Sequence of chain 1.A:
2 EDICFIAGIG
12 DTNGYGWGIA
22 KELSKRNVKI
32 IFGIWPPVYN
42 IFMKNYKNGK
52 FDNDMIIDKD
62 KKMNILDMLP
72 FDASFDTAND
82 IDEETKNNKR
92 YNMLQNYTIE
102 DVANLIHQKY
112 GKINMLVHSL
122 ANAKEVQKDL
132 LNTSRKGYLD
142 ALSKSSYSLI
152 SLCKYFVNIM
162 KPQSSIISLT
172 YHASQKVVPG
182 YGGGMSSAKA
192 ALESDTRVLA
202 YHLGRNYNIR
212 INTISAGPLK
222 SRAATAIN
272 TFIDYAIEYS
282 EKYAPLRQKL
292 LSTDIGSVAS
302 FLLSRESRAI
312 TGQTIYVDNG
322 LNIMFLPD

Binding-site contacts:
Ligand atom CL15 contacts residue MET186 of chain 1.A at 4.1 Å.
Ligand atom C5 contacts residue NAD1 of chain 1.C at 3.0 Å.
Ligand atom C13 contacts residue TYR182 of chain 1.A at 4.0 Å (hydrophobic).
Ligand atom C4 contacts residue NAD1 of chain 1.C at 3.3 Å.
Ligand atom C9 contacts residue ALA122 of chain 1.A at 3.6 Å (hydrophobic).
Ligand atom C2 contacts residue TYR182 of chain 1.A at 3.4 Å (hydrophobic).
Ligand atom CL14 contacts residue PHE273 of chain 1.A at 3.8 Å.
Ligand atom O17 contacts residue TYR182 of chain 1.A at 2.4 Å (h-bond).
Ligand atom CL14 contacts residue TYR172 of chain 1.A at 3.6 Å.
Ligand atom CL14 contacts residue NAD1 of chain 1.C at 3.5 Å.
Ligand atom CL15 contacts residue VAL127 of chain 1.A at 3.8 Å.
Ligand atom O7 contacts residue NAD1 of chain 1.C at 3.2 Å.
Ligand atom CL14 contacts residue ILE274 of chain 1.A at 4.0 Å.
Ligand atom CL15 contacts residue ALA124 of chain 1.A at 3.3 Å.
Ligand atom C2 contacts residue NAD1 of chain 1.C at 3.5 Å.
Ligand atom C3 contacts residue TYR182 of chain 1.A at 3.3 Å (hydrophobic).
Ligand atom C6 contacts residue NAD1 of chain 1.C at 3.4 Å.
Ligand atom C13 contacts residue ILE228 of chain 1.A at 3.7 Å (hydrophobic).
Ligand atom C9 contacts residue ALA224 of chain 1.A at 3.3 Å (hydrophobic).
Ligand atom C8 contacts residue ALA224 of chain 1.A at 3.9 Å (hydrophobic).
Ligand atom C3 contacts residue NAD1 of chain 1.C at 3.4 Å.
Ligand atom CL15 contacts residue ASN123 of chain 1.A at 3.8 Å.
Ligand atom C10 contacts residue ALA122 of chain 1.A at 3.6 Å (hydrophobic).
Ligand atom C12 contacts residue ILE228 of chain 1.A at 4.1 Å (hydrophobic).
Ligand atom C3 contacts residue TYR172 of chain 1.A at 3.9 Å (hydrophobic).
Ligand atom C6 contacts residue ILE228 of chain 1.A at 3.9 Å (hydrophobic).
Ligand atom C5 contacts residue ALA225 of chain 1.A at 3.5 Å (hydrophobic).
Ligand atom O17 contacts residue LYS190 of chain 1.A at 3.9 Å.
Ligand atom C6 contacts residue ALA225 of chain 1.A at 3.6 Å (hydrophobic).
Ligand atom C1 contacts residue NAD1 of chain 1.C at 3.5 Å.
Ligand atom C10 contacts residue ALA224 of chain 1.A at 3.8 Å (hydrophobic).
Ligand atom N16 contacts residue ALA224 of chain 1.A at 3.1 Å.
Ligand atom C12 contacts residue VAL127 of chain 1.A at 3.9 Å (hydrophobic).
Ligand atom C5 contacts residue ILE274 of chain 1.A at 4.0 Å (hydrophobic).
Ligand atom N16 contacts residue NAD1 of chain 1.C at 3.5 Å (h-bond).
Ligand atom C12 contacts residue MET186 of chain 1.A at 3.9 Å (hydrophobic).
Ligand atom C8 contacts residue NAD1 of chain 1.C at 3.9 Å.
Ligand atom O17 contacts residue NAD1 of chain 1.C at 2.6 Å (h-bond).
Ligand atom N16 contacts residue ALA122 of chain 1.A at 3.6 Å.
Ligand atom C5 contacts residue ILE228 of chain 1.A at 3.8 Å (hydrophobic).

The small molecule below binds the protein below.
Small molecule (SMILES): Nc1cc(Cl)ccc1Oc1ccc(Cl)cc1O